Binding-site contacts:
Ligand atom O6 contacts residue THR32 of chain 2.A at 4.2 Å.
Ligand atom O6 contacts residue THR310 of chain 2.A at 3.5 Å.
Ligand atom C8 contacts residue ASN30 of chain 2.A at 4.1 Å.
Ligand atom O5 contacts residue ALA31 of chain 2.A at 4.5 Å.
Ligand atom C3 contacts residue ASN30 of chain 2.A at 3.7 Å.
Ligand atom C7 contacts residue ASN30 of chain 2.A at 2.9 Å.
Ligand atom C4 contacts residue ASN30 of chain 2.A at 4.2 Å.
Ligand atom C1 contacts residue ASN30 of chain 2.A at 1.4 Å.
Ligand atom O5 contacts residue ASN30 of chain 2.A at 2.4 Å (h-bond).
Ligand atom C6 contacts residue THR310 of chain 2.A at 4.2 Å.
Ligand atom O7 contacts residue LEU373 of chain 2.A at 4.4 Å.
Ligand atom C2 contacts residue ASN30 of chain 2.A at 2.4 Å.
Ligand atom C1 contacts residue THR310 of chain 2.A at 4.1 Å.
Ligand atom C8 contacts residue THR32 of chain 2.A at 4.0 Å.
Ligand atom O5 contacts residue THR310 of chain 2.A at 3.4 Å (h-bond).
Ligand atom O7 contacts residue ASN30 of chain 2.A at 2.8 Å (h-bond).
Ligand atom C5 contacts residue ASN30 of chain 2.A at 3.7 Å.
Ligand atom O6 contacts residue LEU373 of chain 2.A at 4.0 Å.
Ligand atom C6 contacts residue THR32 of chain 2.A at 3.9 Å.
Ligand atom C5 contacts residue THR310 of chain 2.A at 4.5 Å.
Ligand atom N2 contacts residue ASN30 of chain 2.A at 2.7 Å (h-bond).

This protein binds this small molecule.
Small molecule (SMILES): CC(=O)N[C@H]1[C@H](O[C@H]2[C@H](O)[C@@H](NC(C)=O)CO[C@@H]2CO)O[C@H](CO)[C@@H](O[C@@H]2O[C@H](CO)[C@@H](O)[C@H](O)[C@@H]2O)[C@@H]1O

Sequence of chain 2.A:
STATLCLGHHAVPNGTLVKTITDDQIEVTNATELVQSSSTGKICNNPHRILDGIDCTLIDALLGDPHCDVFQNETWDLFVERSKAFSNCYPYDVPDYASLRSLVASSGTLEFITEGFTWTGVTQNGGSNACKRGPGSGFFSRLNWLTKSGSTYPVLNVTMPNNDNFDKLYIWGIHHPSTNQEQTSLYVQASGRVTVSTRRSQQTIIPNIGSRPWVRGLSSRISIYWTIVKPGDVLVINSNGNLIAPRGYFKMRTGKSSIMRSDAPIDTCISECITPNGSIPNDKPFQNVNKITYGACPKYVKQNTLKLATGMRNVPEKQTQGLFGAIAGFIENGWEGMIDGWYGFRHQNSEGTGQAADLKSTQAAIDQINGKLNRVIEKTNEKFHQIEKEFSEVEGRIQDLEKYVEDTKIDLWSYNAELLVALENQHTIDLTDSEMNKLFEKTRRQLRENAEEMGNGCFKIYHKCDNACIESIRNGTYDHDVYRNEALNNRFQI